Sequence of chain 1.A:
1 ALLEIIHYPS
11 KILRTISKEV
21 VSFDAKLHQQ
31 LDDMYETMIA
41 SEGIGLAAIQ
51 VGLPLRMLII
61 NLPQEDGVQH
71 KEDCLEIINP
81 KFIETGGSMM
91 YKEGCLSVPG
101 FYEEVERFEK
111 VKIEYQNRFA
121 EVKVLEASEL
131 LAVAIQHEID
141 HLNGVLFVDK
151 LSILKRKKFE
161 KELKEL

The protein below binds the small molecule below.
Small molecule (SMILES): O=C(/C=C/c1ccc(O)c(O)c1)NCCc1ccc(O)cc1

Binding-site contacts:
Ligand atom O16 contacts residue VAL133 of chain 1.A at 3.6 Å.
Ligand atom O16 contacts residue LYS92 of chain 1.A at 3.8 Å.
Ligand atom C17 contacts residue TYR102 of chain 1.A at 3.2 Å (hydrophobic).
Ligand atom C8 contacts residue ILE44 of chain 1.A at 3.5 Å (hydrophobic).
Ligand atom O27 contacts residue GLY45 of chain 1.A at 3.4 Å (h-bond).
Ligand atom C1 contacts residue GLY94 of chain 1.A at 3.7 Å.
Ligand atom C14 contacts residue GLU42 of chain 1.A at 3.8 Å.
Ligand atom C12 contacts residue GLY43 of chain 1.A at 3.9 Å.
Ligand atom C4 contacts residue ILE44 of chain 1.A at 3.6 Å (hydrophobic).
Ligand atom C14 contacts residue LEU96 of chain 1.A at 3.5 Å (hydrophobic).
Ligand atom C14 contacts residue SER41 of chain 1.A at 3.9 Å.
Ligand atom O23 contacts residue VAL98 of chain 1.A at 3.9 Å.
Ligand atom C7 contacts residue GLU138 of chain 1.A at 3.2 Å.
Ligand atom O23 contacts residue GLY100 of chain 1.A at 2.8 Å (h-bond).
Ligand atom O19 contacts residue TYR102 of chain 1.A at 3.2 Å (h-bond).
Ligand atom O23 contacts residue PRO99 of chain 1.A at 3.2 Å.
Ligand atom C12 contacts residue LEU96 of chain 1.A at 3.6 Å (hydrophobic).
Ligand atom O27 contacts residue ILE44 of chain 1.A at 2.7 Å (h-bond).
Ligand atom C6 contacts residue GLY94 of chain 1.A at 3.1 Å.
Ligand atom C1 contacts residue GLU93 of chain 1.A at 3.6 Å.
Ligand atom C10 contacts residue ILE44 of chain 1.A at 3.9 Å (hydrophobic).
Ligand atom C7 contacts residue HIS137 of chain 1.A at 3.4 Å.
Ligand atom C11 contacts residue CYS95 of chain 1.A at 3.8 Å (hydrophobic).
Ligand atom N9 contacts residue GLY94 of chain 1.A at 3.6 Å.
Ligand atom C8 contacts residue GLU138 of chain 1.A at 3.7 Å.
Ligand atom C17 contacts residue GLY100 of chain 1.A at 4.0 Å.
Ligand atom O16 contacts residue LEU130 of chain 1.A at 3.5 Å.
Ligand atom C16 contacts residue TYR102 of chain 1.A at 3.3 Å (hydrophobic).
Ligand atom O19 contacts residue GLY100 of chain 1.A at 3.7 Å.
Ligand atom C4 contacts residue ALA134 of chain 1.A at 3.6 Å (hydrophobic).
Ligand atom C2 contacts residue VAL133 of chain 1.A at 3.8 Å (hydrophobic).
Ligand atom C13 contacts residue LEU96 of chain 1.A at 3.6 Å (hydrophobic).
Ligand atom C3 contacts residue ILE44 of chain 1.A at 3.7 Å (hydrophobic).
Ligand atom C11 contacts residue LEU96 of chain 1.A at 3.8 Å (hydrophobic).
Ligand atom C8 contacts residue GLY45 of chain 1.A at 3.3 Å.
Ligand atom C18 contacts residue CYS95 of chain 1.A at 3.6 Å (hydrophobic).
Ligand atom C3 contacts residue LEU130 of chain 1.A at 3.5 Å (hydrophobic).
Ligand atom O23 contacts residue TYR102 of chain 1.A at 3.0 Å (h-bond).
Ligand atom O16 contacts residue TYR91 of chain 1.A at 3.1 Å.
Ligand atom O27 contacts residue GLY43 of chain 1.A at 3.1 Å.